Sequence of chain 5.E:
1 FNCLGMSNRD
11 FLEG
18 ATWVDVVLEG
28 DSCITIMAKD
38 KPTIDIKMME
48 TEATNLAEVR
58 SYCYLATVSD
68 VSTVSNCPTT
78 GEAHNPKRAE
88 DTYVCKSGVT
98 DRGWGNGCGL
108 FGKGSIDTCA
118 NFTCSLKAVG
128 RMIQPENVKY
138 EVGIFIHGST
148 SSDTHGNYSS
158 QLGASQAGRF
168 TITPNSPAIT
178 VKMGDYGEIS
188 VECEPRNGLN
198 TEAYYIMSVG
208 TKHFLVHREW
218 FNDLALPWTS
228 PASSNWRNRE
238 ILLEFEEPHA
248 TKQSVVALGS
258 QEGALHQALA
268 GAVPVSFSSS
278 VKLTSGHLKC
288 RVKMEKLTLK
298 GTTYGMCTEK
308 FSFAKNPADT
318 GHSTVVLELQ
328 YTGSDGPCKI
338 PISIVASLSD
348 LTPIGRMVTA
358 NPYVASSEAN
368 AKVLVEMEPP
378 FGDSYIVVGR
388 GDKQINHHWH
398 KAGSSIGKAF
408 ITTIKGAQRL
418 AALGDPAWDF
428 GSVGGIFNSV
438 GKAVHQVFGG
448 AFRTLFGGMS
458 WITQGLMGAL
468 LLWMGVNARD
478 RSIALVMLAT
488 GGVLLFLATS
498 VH

Binding-site contacts:
Ligand atom C7 contacts residue ASN118 of chain 5.E at 3.3 Å.
Ligand atom C8 contacts residue TYR90 of chain 5.E at 3.6 Å (hydrophobic).
Ligand atom O5 contacts residue ASN118 of chain 5.E at 2.4 Å (h-bond).
Ligand atom O7 contacts residue SER66 of chain 5.E at 3.6 Å.
Ligand atom C2 contacts residue ASN118 of chain 5.E at 2.5 Å.
Ligand atom C7 contacts residue ASP67 of chain 5.E at 4.3 Å.
Ligand atom C3 contacts residue ASN118 of chain 5.E at 3.8 Å.
Ligand atom C8 contacts residue ASP67 of chain 5.E at 4.0 Å.
Ligand atom C4 contacts residue ASN118 of chain 5.E at 4.2 Å.
Ligand atom C1 contacts residue ASN118 of chain 5.E at 1.4 Å.
Ligand atom O5 contacts residue THR120 of chain 5.E at 3.7 Å.
Ligand atom N2 contacts residue TYR90 of chain 5.E at 4.2 Å.
Ligand atom C5 contacts residue ASN118 of chain 5.E at 3.6 Å.
Ligand atom C7 contacts residue TYR90 of chain 5.E at 4.2 Å (hydrophobic).
Ligand atom O6 contacts residue PHE119 of chain 5.E at 3.2 Å (h-bond).
Ligand atom C6 contacts residue THR120 of chain 5.E at 4.0 Å.
Ligand atom C8 contacts residue ASN118 of chain 5.E at 4.3 Å.
Ligand atom O7 contacts residue ASN118 of chain 5.E at 3.4 Å (h-bond).
Ligand atom O7 contacts residue ASP67 of chain 5.E at 4.3 Å.
Ligand atom N2 contacts residue ASN118 of chain 5.E at 2.9 Å (h-bond).
Ligand atom O6 contacts residue THR120 of chain 5.E at 3.5 Å (h-bond).
Ligand atom O5 contacts residue SER66 of chain 5.E at 4.3 Å.
Ligand atom O6 contacts residue THR89 of chain 5.E at 3.8 Å.
Ligand atom C1 contacts residue SER66 of chain 5.E at 4.4 Å.
Ligand atom C5 contacts residue THR120 of chain 5.E at 4.5 Å.
Ligand atom O6 contacts residue ASN118 of chain 5.E at 4.1 Å.

This protein binds this small molecule.
Small molecule (SMILES): CC(=O)N[C@@H]1[C@@H](O)[C@H](O)[C@@H](CO)O[C@H]1O